Sequence of chain 1.A:
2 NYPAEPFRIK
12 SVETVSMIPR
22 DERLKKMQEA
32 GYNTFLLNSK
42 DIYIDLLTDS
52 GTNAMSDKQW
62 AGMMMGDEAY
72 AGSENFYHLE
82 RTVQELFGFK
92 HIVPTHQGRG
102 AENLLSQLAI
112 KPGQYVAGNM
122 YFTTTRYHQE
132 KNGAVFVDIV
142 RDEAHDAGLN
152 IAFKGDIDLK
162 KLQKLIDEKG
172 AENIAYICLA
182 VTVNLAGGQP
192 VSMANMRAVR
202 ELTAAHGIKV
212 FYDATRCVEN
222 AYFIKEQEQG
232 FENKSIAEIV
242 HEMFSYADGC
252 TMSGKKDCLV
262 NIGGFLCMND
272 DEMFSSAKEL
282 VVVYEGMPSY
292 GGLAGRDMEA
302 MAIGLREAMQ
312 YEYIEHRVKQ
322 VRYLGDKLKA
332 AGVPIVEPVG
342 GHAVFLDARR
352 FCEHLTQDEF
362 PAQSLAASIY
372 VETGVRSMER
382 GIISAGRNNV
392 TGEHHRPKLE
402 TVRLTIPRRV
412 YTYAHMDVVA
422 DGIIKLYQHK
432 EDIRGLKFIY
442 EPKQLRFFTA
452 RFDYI

Sequence of chain 2.A:
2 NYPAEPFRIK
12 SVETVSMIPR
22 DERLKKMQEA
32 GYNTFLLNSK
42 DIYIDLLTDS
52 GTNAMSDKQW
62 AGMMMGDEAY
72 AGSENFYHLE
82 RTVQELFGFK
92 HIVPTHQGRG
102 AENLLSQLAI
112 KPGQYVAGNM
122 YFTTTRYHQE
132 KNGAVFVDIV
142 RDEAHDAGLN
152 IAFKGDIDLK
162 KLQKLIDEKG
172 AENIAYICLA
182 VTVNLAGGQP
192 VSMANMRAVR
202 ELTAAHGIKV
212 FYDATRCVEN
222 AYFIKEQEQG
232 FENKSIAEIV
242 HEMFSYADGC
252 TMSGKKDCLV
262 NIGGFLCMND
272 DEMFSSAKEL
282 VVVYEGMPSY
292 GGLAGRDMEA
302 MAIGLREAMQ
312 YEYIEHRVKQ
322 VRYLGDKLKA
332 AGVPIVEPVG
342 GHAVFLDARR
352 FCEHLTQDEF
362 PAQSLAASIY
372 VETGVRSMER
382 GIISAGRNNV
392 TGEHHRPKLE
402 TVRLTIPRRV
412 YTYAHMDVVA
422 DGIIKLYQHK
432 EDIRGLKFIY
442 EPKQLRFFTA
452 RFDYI

This protein binds this small molecule.
Small molecule (SMILES): Oc1ccncc1

Sequence of chain 1.B:
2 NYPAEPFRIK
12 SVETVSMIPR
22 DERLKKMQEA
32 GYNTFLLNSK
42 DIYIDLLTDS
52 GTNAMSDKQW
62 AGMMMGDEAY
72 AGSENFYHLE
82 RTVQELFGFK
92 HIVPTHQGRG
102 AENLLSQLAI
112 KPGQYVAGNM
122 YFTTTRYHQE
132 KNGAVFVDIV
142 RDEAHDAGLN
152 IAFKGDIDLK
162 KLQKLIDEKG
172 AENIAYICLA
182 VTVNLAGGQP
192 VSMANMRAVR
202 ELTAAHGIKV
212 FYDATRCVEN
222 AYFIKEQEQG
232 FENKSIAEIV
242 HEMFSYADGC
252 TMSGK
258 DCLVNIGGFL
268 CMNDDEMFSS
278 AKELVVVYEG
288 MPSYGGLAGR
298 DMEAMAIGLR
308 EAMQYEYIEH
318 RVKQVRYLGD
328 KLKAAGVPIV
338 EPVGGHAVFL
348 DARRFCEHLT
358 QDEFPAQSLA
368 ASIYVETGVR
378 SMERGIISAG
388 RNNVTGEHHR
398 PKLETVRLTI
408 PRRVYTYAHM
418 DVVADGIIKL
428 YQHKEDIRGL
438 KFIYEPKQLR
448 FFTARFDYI

Binding-site contacts:
Ligand atom O contacts residue GLU75 of chain 1.A at 3.2 Å.
Ligand atom O contacts residue SER40 of chain 1.B at 4.0 Å.
Ligand atom C1 contacts residue SER40 of chain 1.B at 2.9 Å.
Ligand atom N contacts residue THR15 of chain 1.B at 3.0 Å (h-bond).
Ligand atom C contacts residue GLU75 of chain 1.A at 4.4 Å.
Ligand atom N contacts residue VAL16 of chain 1.B at 3.8 Å.
Ligand atom C2 contacts residue ARG9 of chain 2.A at 3.8 Å.
Ligand atom C contacts residue ASP68 of chain 1.A at 3.4 Å.
Ligand atom N contacts residue ILE43 of chain 1.B at 4.5 Å.
Ligand atom O contacts residue ASP68 of chain 1.A at 2.7 Å (salt-bridge).
Ligand atom C4 contacts residue LYS41 of chain 1.B at 3.6 Å.
Ligand atom C1 contacts residue ASP68 of chain 1.A at 3.3 Å.
Ligand atom C1 contacts residue LYS41 of chain 1.B at 4.2 Å.
Ligand atom C contacts residue SER40 of chain 1.B at 3.9 Å.
Ligand atom C1 contacts residue GLU14 of chain 1.B at 3.8 Å.
Ligand atom C4 contacts residue THR15 of chain 1.B at 3.8 Å.
Ligand atom C contacts residue LYS41 of chain 1.B at 3.6 Å.
Ligand atom N contacts residue SER40 of chain 1.B at 4.1 Å.
Ligand atom C3 contacts residue THR15 of chain 1.B at 2.9 Å.
Ligand atom O contacts residue LYS41 of chain 1.B at 3.7 Å.
Ligand atom C3 contacts residue SER40 of chain 1.B at 4.4 Å.
Ligand atom C2 contacts residue THR15 of chain 1.B at 4.2 Å.
Ligand atom C3 contacts residue LYS41 of chain 1.B at 4.2 Å.
Ligand atom N contacts residue ARG9 of chain 2.A at 4.3 Å.
Ligand atom C3 contacts residue VAL16 of chain 1.B at 3.8 Å (hydrophobic).
Ligand atom C2 contacts residue SER40 of chain 1.B at 3.5 Å.
Ligand atom C2 contacts residue GLU14 of chain 1.B at 3.4 Å.
Ligand atom N contacts residue GLU14 of chain 1.B at 4.0 Å.
Ligand atom C4 contacts residue SER40 of chain 1.B at 4.4 Å.
Ligand atom C2 contacts residue ASP68 of chain 1.A at 4.2 Å.